Sequence of chain 1.A:
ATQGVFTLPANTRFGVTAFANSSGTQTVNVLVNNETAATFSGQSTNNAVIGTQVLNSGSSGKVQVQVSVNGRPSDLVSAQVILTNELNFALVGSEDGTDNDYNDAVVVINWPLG

Binding-site contacts:
Ligand atom O2 contacts residue CA1 of chain 1.J at 2.6 Å.
Ligand atom C7 contacts residue DLE2 of chain 1.B at 3.3 Å.
Ligand atom O5 contacts residue SER22 of chain 1.A at 3.3 Å (h-bond).
Ligand atom O4 contacts residue CA1 of chain 1.I at 2.4 Å.
Ligand atom O7A contacts residue DAL4 of chain 1.B at 3.0 Å (h-bond).
Ligand atom O4 contacts residue GLU95 of chain 1.A at 3.3 Å (salt-bridge).
Ligand atom C5 contacts residue SER22 of chain 1.A at 3.4 Å.
Ligand atom C3 contacts residue ASP99 of chain 1.A at 3.1 Å.
Ligand atom C3 contacts residue CA1 of chain 1.J at 3.3 Å.
Ligand atom O5 contacts residue SER23 of chain 1.A at 3.0 Å (h-bond).
Ligand atom C4 contacts residue CA1 of chain 1.I at 3.1 Å.
Ligand atom C2 contacts residue CA1 of chain 1.J at 3.5 Å.
Ligand atom C5 contacts residue ASP96 of chain 1.A at 3.8 Å.
Ligand atom O2 contacts residue SER22 of chain 1.A at 3.4 Å.
Ligand atom C1 contacts residue SER23 of chain 1.A at 3.9 Å.
Ligand atom O4 contacts residue ASP99 of chain 1.A at 3.6 Å.
Ligand atom C4 contacts residue SER22 of chain 1.A at 3.5 Å.
Ligand atom O3 contacts residue CA1 of chain 1.J at 2.4 Å.
Ligand atom C3 contacts residue ASP104 of chain 1.A at 3.7 Å.
Ligand atom C4 contacts residue CA1 of chain 1.J at 3.7 Å.
Ligand atom O5 contacts residue DLE1 of chain 1.B at 3.5 Å (h-bond).
Ligand atom C4 contacts residue ASP104 of chain 1.A at 3.1 Å.
Ligand atom C6 contacts residue DLE1 of chain 1.B at 2.4 Å.
Ligand atom O2 contacts residue ASN21 of chain 1.A at 3.1 Å (h-bond).
Ligand atom O3 contacts residue ASP104 of chain 1.A at 3.0 Å (salt-bridge).
Ligand atom O2 contacts residue ASP104 of chain 1.A at 4.0 Å.
Ligand atom O7A contacts residue DLE2 of chain 1.B at 3.4 Å (h-bond).
Ligand atom O3 contacts residue ASP101 of chain 1.A at 2.8 Å (salt-bridge).
Ligand atom C1M contacts residue SER23 of chain 1.A at 3.3 Å.
Ligand atom O4 contacts residue ASP104 of chain 1.A at 3.2 Å (salt-bridge).
Ligand atom C3 contacts residue CA1 of chain 1.I at 3.3 Å.
Ligand atom O7A contacts residue DLE1 of chain 1.B at 2.2 Å (h-bond).
Ligand atom C4 contacts residue ASP96 of chain 1.A at 3.5 Å.
Ligand atom O3 contacts residue ASP99 of chain 1.A at 2.5 Å (salt-bridge).
Ligand atom O4 contacts residue ASP96 of chain 1.A at 2.6 Å (salt-bridge).
Ligand atom C2 contacts residue ASP99 of chain 1.A at 3.9 Å.
Ligand atom C7 contacts residue DLE1 of chain 1.B at 1.3 Å.
Ligand atom C5 contacts residue DLE1 of chain 1.B at 3.1 Å.
Ligand atom O3 contacts residue CA1 of chain 1.I at 2.5 Å.
Ligand atom O7A contacts residue DLY3 of chain 1.B at 3.5 Å (h-bond).

A small-molecule ligand and the protein it binds are described below.
Small molecule (SMILES): C[C@@H]1O[C@@H](CC(=O)O)[C@@H](O)[C@H](O)[C@@H]1O